This protein binds this small molecule.
Small molecule (SMILES): C=C(O)[C@H](Cc1ccccc1)NC(=O)[C@H](Cc1ccccc1)NC(=O)[C@@H](NC(=O)[C@H](CC(C)C)NC(=O)[C@H](CCC(=O)O)NC(=O)[C@H](C)NC(=O)[C@H](C)NC(=O)[C@H](C)NC(=O)[C@H](CCCCN)NC(=O)[C@H](CCC(N)=O)NC(=O)[C@@H](N)[C@@H](C)O)[C@@H](C)O

Binding-site contacts:
Ligand atom C contacts residue HIS746 of chain 1.C at 3.3 Å.
Ligand atom C1 contacts residue ASP966 of chain 1.C at 3.5 Å.
Ligand atom O contacts residue GLY993 of chain 1.C at 3.0 Å.
Ligand atom NE2 contacts residue THR637 of chain 1.C at 2.9 Å (h-bond).
Ligand atom CB contacts residue SER965 of chain 1.C at 2.9 Å.
Ligand atom CB contacts residue ASP966 of chain 1.C at 3.5 Å.
Ligand atom OG1 contacts residue THR995 of chain 1.C at 3.5 Å (h-bond).
Ligand atom O contacts residue ILE994 of chain 1.C at 3.0 Å (h-bond).
Ligand atom CB contacts residue GLY918 of chain 1.C at 3.4 Å.
Ligand atom CA contacts residue GLY918 of chain 1.C at 3.4 Å.
Ligand atom CG contacts residue ARG586 of chain 1.C at 2.9 Å.
Ligand atom C1 contacts residue SER965 of chain 1.C at 1.3 Å.
Ligand atom O contacts residue GLY918 of chain 1.C at 3.1 Å (h-bond).
Ligand atom N contacts residue GLY918 of chain 1.C at 2.7 Å (h-bond).
Ligand atom CE2 contacts residue TYR609 of chain 1.C at 3.5 Å (hydrophobic).
Ligand atom O contacts residue THR995 of chain 1.C at 3.4 Å (h-bond).
Ligand atom CE contacts residue ASP451 of chain 1.C at 3.6 Å.
Ligand atom NZ contacts residue ALA502 of chain 1.C at 3.4 Å.
Ligand atom CB contacts residue ARG586 of chain 1.C at 3.0 Å.
Ligand atom N contacts residue ILE994 of chain 1.C at 2.8 Å (h-bond).
Ligand atom CG2 contacts residue PHE1011 of chain 1.C at 3.6 Å (hydrophobic).
Ligand atom CD2 contacts residue GLY993 of chain 1.C at 3.3 Å.
Ligand atom OG1 contacts residue PHE1011 of chain 1.C at 3.5 Å.
Ligand atom C contacts residue GLY918 of chain 1.C at 3.4 Å.
Ligand atom CB contacts residue TYR517 of chain 1.C at 3.3 Å (hydrophobic).
Ligand atom CB contacts residue TYR501 of chain 1.C at 3.2 Å (hydrophobic).
Ligand atom CA contacts residue SER965 of chain 1.C at 2.7 Å.
Ligand atom CB contacts residue ARG586 of chain 1.C at 3.2 Å.
Ligand atom NZ contacts residue ARG586 of chain 1.C at 3.4 Å (salt-bridge).
Ligand atom O contacts residue SER965 of chain 1.C at 3.5 Å (h-bond).
Ligand atom C1 contacts residue HIS746 of chain 1.C at 2.7 Å.
Ligand atom CA contacts residue THR995 of chain 1.C at 3.4 Å.
Ligand atom OE1 contacts residue PRO996 of chain 1.C at 3.6 Å (h-bond).
Ligand atom CD2 contacts residue PHE919 of chain 1.C at 3.5 Å (hydrophobic).
Ligand atom CA contacts residue HIS746 of chain 1.C at 3.5 Å.
Ligand atom CE2 contacts residue GLY993 of chain 1.C at 3.1 Å.
Ligand atom CA contacts residue ILE994 of chain 1.C at 3.6 Å (hydrophobic).
Ligand atom CD contacts residue ASP451 of chain 1.C at 3.2 Å.
Ligand atom C contacts residue SER965 of chain 1.C at 2.2 Å.
Ligand atom CG contacts residue ARG586 of chain 1.C at 3.0 Å.

Sequence of chain 1.A:
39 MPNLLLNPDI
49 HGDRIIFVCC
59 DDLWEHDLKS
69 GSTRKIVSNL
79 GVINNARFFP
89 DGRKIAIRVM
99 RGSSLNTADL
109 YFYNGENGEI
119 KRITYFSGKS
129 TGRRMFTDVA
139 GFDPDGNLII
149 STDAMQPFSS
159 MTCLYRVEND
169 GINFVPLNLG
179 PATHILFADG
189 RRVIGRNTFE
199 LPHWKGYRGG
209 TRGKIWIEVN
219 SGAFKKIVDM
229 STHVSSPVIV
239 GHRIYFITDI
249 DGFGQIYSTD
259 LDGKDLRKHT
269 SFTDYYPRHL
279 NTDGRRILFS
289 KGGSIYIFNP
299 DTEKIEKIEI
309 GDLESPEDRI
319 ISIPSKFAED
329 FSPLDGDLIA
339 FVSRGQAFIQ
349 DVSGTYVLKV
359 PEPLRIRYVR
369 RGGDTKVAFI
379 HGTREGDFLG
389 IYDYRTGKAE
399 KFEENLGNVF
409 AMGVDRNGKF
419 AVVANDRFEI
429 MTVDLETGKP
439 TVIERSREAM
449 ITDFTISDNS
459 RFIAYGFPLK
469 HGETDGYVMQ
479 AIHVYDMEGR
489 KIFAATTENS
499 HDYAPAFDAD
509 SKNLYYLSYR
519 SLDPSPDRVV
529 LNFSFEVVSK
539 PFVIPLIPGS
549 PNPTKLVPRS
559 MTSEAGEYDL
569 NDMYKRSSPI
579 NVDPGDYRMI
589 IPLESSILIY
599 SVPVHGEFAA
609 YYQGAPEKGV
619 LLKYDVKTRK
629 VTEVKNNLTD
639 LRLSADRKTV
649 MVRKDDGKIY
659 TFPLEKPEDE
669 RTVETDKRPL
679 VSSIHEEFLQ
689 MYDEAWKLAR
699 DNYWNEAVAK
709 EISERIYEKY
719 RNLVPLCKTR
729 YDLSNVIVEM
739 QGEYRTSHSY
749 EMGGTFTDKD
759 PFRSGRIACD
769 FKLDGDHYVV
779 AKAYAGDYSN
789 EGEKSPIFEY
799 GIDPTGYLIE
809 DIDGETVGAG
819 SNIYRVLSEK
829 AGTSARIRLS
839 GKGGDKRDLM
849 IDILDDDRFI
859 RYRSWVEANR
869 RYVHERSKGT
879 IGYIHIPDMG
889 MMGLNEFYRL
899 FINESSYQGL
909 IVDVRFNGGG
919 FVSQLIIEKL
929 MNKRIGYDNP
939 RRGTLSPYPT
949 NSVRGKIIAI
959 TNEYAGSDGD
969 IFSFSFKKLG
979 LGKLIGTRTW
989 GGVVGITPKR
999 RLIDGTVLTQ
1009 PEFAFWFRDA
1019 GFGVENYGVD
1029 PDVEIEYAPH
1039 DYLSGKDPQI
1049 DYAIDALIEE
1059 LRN

Sequence of chain 1.C:
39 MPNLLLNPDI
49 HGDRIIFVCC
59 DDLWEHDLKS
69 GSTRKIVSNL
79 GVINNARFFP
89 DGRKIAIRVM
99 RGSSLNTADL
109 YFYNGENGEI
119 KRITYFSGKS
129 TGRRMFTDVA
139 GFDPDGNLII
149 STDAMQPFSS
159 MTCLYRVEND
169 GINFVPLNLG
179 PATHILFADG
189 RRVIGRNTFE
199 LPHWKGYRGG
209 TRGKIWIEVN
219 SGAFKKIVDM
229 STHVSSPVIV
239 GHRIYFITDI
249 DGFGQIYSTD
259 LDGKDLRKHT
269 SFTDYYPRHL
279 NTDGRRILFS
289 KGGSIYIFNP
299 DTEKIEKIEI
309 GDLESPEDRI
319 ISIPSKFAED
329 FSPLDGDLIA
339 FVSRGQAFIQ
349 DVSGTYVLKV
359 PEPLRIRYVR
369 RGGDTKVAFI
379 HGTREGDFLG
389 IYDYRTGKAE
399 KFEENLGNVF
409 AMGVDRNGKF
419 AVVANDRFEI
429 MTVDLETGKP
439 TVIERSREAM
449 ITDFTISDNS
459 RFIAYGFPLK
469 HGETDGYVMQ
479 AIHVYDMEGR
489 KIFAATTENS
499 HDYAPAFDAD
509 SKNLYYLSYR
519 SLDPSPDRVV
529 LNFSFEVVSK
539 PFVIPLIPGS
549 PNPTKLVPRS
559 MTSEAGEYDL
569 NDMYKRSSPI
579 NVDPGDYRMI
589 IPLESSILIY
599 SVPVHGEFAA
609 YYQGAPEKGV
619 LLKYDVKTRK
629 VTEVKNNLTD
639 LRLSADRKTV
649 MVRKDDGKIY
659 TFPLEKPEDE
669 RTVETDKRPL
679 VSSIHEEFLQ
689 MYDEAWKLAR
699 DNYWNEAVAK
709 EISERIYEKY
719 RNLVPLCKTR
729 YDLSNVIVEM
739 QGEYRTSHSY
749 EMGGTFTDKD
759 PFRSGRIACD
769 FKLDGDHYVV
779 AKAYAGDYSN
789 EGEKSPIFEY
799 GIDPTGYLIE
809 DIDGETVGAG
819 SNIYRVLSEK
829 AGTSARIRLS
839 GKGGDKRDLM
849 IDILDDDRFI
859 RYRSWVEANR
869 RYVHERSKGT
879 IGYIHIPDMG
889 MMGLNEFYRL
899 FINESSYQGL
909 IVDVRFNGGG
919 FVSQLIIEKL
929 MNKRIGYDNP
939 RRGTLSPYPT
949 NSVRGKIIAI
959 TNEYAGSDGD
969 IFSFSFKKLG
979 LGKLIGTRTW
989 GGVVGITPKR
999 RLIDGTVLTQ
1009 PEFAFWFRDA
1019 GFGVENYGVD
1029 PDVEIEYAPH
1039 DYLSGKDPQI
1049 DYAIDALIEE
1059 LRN